Sequence of chain 1.A:
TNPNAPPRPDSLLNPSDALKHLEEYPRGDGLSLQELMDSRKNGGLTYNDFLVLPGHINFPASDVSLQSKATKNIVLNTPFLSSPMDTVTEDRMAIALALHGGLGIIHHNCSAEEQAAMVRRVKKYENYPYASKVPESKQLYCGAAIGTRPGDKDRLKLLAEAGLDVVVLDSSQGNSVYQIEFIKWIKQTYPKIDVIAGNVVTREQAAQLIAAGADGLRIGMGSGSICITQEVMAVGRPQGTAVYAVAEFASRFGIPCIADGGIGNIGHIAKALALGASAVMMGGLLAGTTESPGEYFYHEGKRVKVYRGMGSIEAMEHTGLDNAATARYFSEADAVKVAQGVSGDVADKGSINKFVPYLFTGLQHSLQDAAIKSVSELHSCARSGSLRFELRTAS

Binding-site contacts:
Ligand atom O2 contacts residue GLY352 of chain 1.A at 3.7 Å.
Ligand atom O1 contacts residue IMP1 of chain 1.D at 3.6 Å.
Ligand atom C7 contacts residue SER301 of chain 1.A at 3.5 Å.
Ligand atom C3 contacts residue GLY441 of chain 1.A at 3.8 Å.
Ligand atom C17 contacts residue GLY441 of chain 1.A at 3.7 Å.
Ligand atom O4 contacts residue IMP1 of chain 1.D at 3.0 Å.
Ligand atom O1 contacts residue GLY352 of chain 1.A at 3.4 Å (h-bond).
Ligand atom C15 contacts residue SER302 of chain 1.A at 3.5 Å.
Ligand atom C7 contacts residue ASP300 of chain 1.A at 3.7 Å.
Ligand atom O4 contacts residue GLN482 of chain 1.A at 3.5 Å (h-bond).
Ligand atom O4 contacts residue SER302 of chain 1.A at 3.9 Å.
Ligand atom C10 contacts residue IMP1 of chain 1.D at 3.6 Å.
Ligand atom C14 contacts residue IMP1 of chain 1.D at 3.7 Å.
Ligand atom C17 contacts residue IMP1 of chain 1.D at 3.7 Å.
Ligand atom C7 contacts residue ARG348 of chain 1.A at 3.8 Å.
Ligand atom C16 contacts residue IMP1 of chain 1.D at 3.3 Å.
Ligand atom C12 contacts residue SER302 of chain 1.A at 3.9 Å.
Ligand atom C1 contacts residue IMP1 of chain 1.D at 3.5 Å.
Ligand atom O5 contacts residue SER302 of chain 1.A at 3.1 Å (h-bond).
Ligand atom C10 contacts residue ASN329 of chain 1.A at 3.3 Å.
Ligand atom O2 contacts residue MET351 of chain 1.A at 3.3 Å.
Ligand atom C15 contacts residue IMP1 of chain 1.D at 3.3 Å.
Ligand atom O6 contacts residue GLN482 of chain 1.A at 3.6 Å.
Ligand atom C16 contacts residue SER302 of chain 1.A at 3.5 Å.
Ligand atom C12 contacts residue SER301 of chain 1.A at 3.9 Å.
Ligand atom C7 contacts residue ASN329 of chain 1.A at 3.7 Å.
Ligand atom C1 contacts residue GLY352 of chain 1.A at 3.9 Å.
Ligand atom C9 contacts residue GLY441 of chain 1.A at 3.7 Å.
Ligand atom C11 contacts residue SER302 of chain 1.A at 3.6 Å.
Ligand atom O3 contacts residue ASP300 of chain 1.A at 3.9 Å.
Ligand atom O2 contacts residue GLY350 of chain 1.A at 3.2 Å (h-bond).
Ligand atom C9 contacts residue MET440 of chain 1.A at 3.5 Å (hydrophobic).
Ligand atom C8 contacts residue ASP300 of chain 1.A at 3.5 Å.
Ligand atom O5 contacts residue SER301 of chain 1.A at 3.5 Å.
Ligand atom C10 contacts residue GLY350 of chain 1.A at 3.3 Å.
Ligand atom C6 contacts residue SER302 of chain 1.A at 3.5 Å.
Ligand atom C7 contacts residue IMP1 of chain 1.D at 3.5 Å.
Ligand atom C11 contacts residue IMP1 of chain 1.D at 3.9 Å.
Ligand atom O6 contacts residue SER302 of chain 1.A at 2.6 Å (h-bond).
Ligand atom C8 contacts residue SER301 of chain 1.A at 3.8 Å.

A small-molecule ligand and the protein it binds are described below.
Small molecule (SMILES): COc1c(C)c2c(c(O)c1C/C=C(\C)CCC(=O)O)C(=O)OC2